This small molecule binds to this protein.
Small molecule (SMILES): Nc1ccn([C@@H]2O[C@H](CO)[C@@H](O)[C@H]2O)c(=O)n1

Sequence of chain 1.A:
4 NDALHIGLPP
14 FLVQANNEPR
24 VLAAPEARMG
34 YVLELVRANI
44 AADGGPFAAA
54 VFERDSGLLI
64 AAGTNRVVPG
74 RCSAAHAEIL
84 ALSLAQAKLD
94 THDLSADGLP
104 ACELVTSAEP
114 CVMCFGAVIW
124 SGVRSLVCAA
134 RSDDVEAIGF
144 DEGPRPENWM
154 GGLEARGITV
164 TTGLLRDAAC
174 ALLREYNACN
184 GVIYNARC

Binding-site contacts:
Ligand atom N4 contacts residue PHE50 of chain 1.A at 4.2 Å.
Ligand atom C2 contacts residue PHE50 of chain 1.A at 3.6 Å (hydrophobic).
Ligand atom N1 contacts residue PHE50 of chain 1.A at 3.4 Å.
Ligand atom O4' contacts residue PHE143 of chain 1.A at 3.3 Å.
Ligand atom C5 contacts residue PHE50 of chain 1.A at 3.8 Å (hydrophobic).
Ligand atom C4' contacts residue PHE143 of chain 1.A at 4.0 Å (hydrophobic).
Ligand atom O2' contacts residue VAL70 of chain 1.A at 3.9 Å.
Ligand atom N3 contacts residue PHE50 of chain 1.A at 4.0 Å.
Ligand atom O5' contacts residue GLY142 of chain 1.A at 4.2 Å.
Ligand atom O2 contacts residue PHE50 of chain 1.A at 3.5 Å.
Ligand atom C5 contacts residue GLU145 of chain 1.A at 3.4 Å.
Ligand atom N4 contacts residue CYS114 of chain 1.A at 3.6 Å.
Ligand atom O2 contacts residue ASN68 of chain 1.A at 2.8 Å (h-bond).
Ligand atom C2 contacts residue ASN68 of chain 1.A at 3.9 Å.
Ligand atom N3 contacts residue HIS79 of chain 1.A at 4.0 Å.
Ligand atom O2' contacts residue HIS79 of chain 1.A at 4.0 Å.
Ligand atom C4 contacts residue PHE50 of chain 1.A at 3.8 Å (hydrophobic).
Ligand atom C5' contacts residue GLY142 of chain 1.A at 4.3 Å.
Ligand atom C4 contacts residue GLU145 of chain 1.A at 3.5 Å.
Ligand atom O5' contacts residue PHE143 of chain 1.A at 3.2 Å.
Ligand atom N4 contacts residue GLU112 of chain 1.A at 3.1 Å (salt-bridge).
Ligand atom C5 contacts residue PHE143 of chain 1.A at 4.3 Å (hydrophobic).
Ligand atom O4' contacts residue PHE50 of chain 1.A at 3.6 Å.
Ligand atom C5' contacts residue PHE143 of chain 1.A at 3.8 Å (hydrophobic).
Ligand atom O5' contacts residue ASP144 of chain 1.A at 2.9 Å (salt-bridge).
Ligand atom C5' contacts residue ASP144 of chain 1.A at 4.0 Å.
Ligand atom N4 contacts residue PRO113 of chain 1.A at 4.1 Å.
Ligand atom C1' contacts residue PHE50 of chain 1.A at 3.6 Å (hydrophobic).
Ligand atom N4 contacts residue GLU145 of chain 1.A at 2.7 Å (salt-bridge).
Ligand atom C6 contacts residue ASP144 of chain 1.A at 4.0 Å.
Ligand atom C6 contacts residue PHE50 of chain 1.A at 3.6 Å (hydrophobic).
Ligand atom C1' contacts residue ASN68 of chain 1.A at 3.8 Å.
Ligand atom C5 contacts residue ASP144 of chain 1.A at 3.9 Å.
Ligand atom C2' contacts residue HIS79 of chain 1.A at 3.7 Å.
Ligand atom C6 contacts residue PHE143 of chain 1.A at 4.1 Å (hydrophobic).
Ligand atom C4 contacts residue CYS114 of chain 1.A at 4.3 Å (hydrophobic).
Ligand atom C2 contacts residue HIS79 of chain 1.A at 3.9 Å.
Ligand atom O2 contacts residue HIS79 of chain 1.A at 3.5 Å (h-bond).
Ligand atom C2' contacts residue ASN68 of chain 1.A at 3.8 Å.
Ligand atom O2' contacts residue ASN68 of chain 1.A at 3.0 Å (h-bond).